Binding-site contacts:
Ligand atom C4 contacts residue ASN862 of chain 1.B at 4.3 Å.
Ligand atom C3 contacts residue ASN862 of chain 1.B at 3.9 Å.
Ligand atom C2 contacts residue ASN862 of chain 1.B at 2.5 Å.
Ligand atom C1 contacts residue THR864 of chain 1.B at 4.2 Å.
Ligand atom O6 contacts residue THR864 of chain 1.B at 4.1 Å.
Ligand atom O6 contacts residue LEU865 of chain 1.B at 4.0 Å.
Ligand atom C1 contacts residue ASN862 of chain 1.B at 1.5 Å.
Ligand atom C5 contacts residue THR864 of chain 1.B at 4.3 Å.
Ligand atom O5 contacts residue ASN862 of chain 1.B at 2.4 Å (h-bond).
Ligand atom O5 contacts residue THR864 of chain 1.B at 4.2 Å.
Ligand atom N2 contacts residue ASN862 of chain 1.B at 3.0 Å (h-bond).
Ligand atom C8 contacts residue ASN862 of chain 1.B at 4.4 Å.
Ligand atom C5 contacts residue ASN862 of chain 1.B at 3.8 Å.
Ligand atom O7 contacts residue ASN862 of chain 1.B at 3.2 Å (h-bond).
Ligand atom C7 contacts residue ASN862 of chain 1.B at 3.2 Å.

Sequence of chain 1.B:
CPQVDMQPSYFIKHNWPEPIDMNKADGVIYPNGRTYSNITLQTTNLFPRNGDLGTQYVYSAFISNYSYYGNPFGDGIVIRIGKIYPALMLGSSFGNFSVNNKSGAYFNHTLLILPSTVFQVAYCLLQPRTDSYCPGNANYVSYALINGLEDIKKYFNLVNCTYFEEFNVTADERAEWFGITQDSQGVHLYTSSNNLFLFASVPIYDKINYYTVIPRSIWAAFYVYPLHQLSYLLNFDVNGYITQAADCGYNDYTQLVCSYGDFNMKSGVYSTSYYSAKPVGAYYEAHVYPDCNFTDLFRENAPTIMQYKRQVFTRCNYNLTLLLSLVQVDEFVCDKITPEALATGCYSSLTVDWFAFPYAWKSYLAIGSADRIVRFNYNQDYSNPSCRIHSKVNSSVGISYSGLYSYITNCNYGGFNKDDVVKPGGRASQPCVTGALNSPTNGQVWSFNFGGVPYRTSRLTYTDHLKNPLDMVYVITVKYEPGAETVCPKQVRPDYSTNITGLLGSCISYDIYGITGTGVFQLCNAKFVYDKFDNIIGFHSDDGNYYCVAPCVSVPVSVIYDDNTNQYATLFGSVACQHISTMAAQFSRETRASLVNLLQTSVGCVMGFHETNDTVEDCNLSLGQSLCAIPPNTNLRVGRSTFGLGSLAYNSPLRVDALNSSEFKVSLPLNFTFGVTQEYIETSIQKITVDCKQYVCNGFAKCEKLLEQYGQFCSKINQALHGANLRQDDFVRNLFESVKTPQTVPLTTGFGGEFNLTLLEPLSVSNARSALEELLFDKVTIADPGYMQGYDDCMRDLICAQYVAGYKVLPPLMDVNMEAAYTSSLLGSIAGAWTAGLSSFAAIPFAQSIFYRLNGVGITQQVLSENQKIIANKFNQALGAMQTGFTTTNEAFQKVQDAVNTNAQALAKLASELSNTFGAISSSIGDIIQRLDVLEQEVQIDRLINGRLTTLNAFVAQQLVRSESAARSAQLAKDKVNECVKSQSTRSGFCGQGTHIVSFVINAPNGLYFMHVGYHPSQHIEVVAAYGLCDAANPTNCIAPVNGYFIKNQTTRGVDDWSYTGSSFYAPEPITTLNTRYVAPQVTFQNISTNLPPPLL

The small molecule below binds the protein below.
Small molecule (SMILES): CC(=O)N[C@@H]1[C@@H](O)[C@H](O)[C@@H](CO)O[C@H]1O